This protein binds this small molecule.
Small molecule (SMILES): CC(=O)N[C@H]1[C@H](O[C@H]2[C@H](O)[C@@H](NC(C)=O)CO[C@@H]2CO)O[C@H](CO)[C@@H](O[C@@H]2O[C@H](CO)[C@@H](O)[C@H](O[C@H]3O[C@H](CO)[C@@H](O)[C@H](O)[C@@H]3O)[C@@H]2O)[C@@H]1O

Binding-site contacts:
Ligand atom C7 contacts residue ALA254 of chain 1.C at 4.2 Å (hydrophobic).
Ligand atom C6 contacts residue GLN24 of chain 1.C at 4.2 Å.
Ligand atom O7 contacts residue CYS255 of chain 1.C at 4.1 Å.
Ligand atom C1 contacts residue ASN259 of chain 1.C at 1.5 Å.
Ligand atom O5 contacts residue GLY262 of chain 1.C at 4.0 Å.
Ligand atom C6 contacts residue ASP76 of chain 1.C at 3.4 Å.
Ligand atom C7 contacts residue ASN259 of chain 1.C at 3.0 Å.
Ligand atom O7 contacts residue ASN259 of chain 1.C at 2.8 Å (h-bond).
Ligand atom C6 contacts residue GLN54 of chain 1.C at 4.4 Å.
Ligand atom C5 contacts residue GLY262 of chain 1.C at 4.1 Å.
Ligand atom N2 contacts residue ASN259 of chain 1.C at 2.9 Å (h-bond).
Ligand atom C8 contacts residue LEU253 of chain 1.C at 3.9 Å (hydrophobic).
Ligand atom O6 contacts residue ASP76 of chain 1.C at 2.9 Å (salt-bridge).
Ligand atom C8 contacts residue CYS252 of chain 1.C at 3.3 Å (hydrophobic).
Ligand atom C7 contacts residue LEU253 of chain 1.C at 4.2 Å (hydrophobic).
Ligand atom O4 contacts residue GLN54 of chain 1.C at 3.8 Å.
Ligand atom C8 contacts residue CYS264 of chain 1.C at 3.6 Å (hydrophobic).
Ligand atom C8 contacts residue ALA254 of chain 1.C at 3.5 Å (hydrophobic).
Ligand atom C6 contacts residue ARG98 of chain 1.C at 4.1 Å.
Ligand atom O6 contacts residue GLN78 of chain 1.C at 2.8 Å (h-bond).
Ligand atom C5 contacts residue ASN259 of chain 1.C at 3.8 Å.
Ligand atom C2 contacts residue ASN259 of chain 1.C at 2.5 Å.
Ligand atom C1 contacts residue GLY262 of chain 1.C at 3.7 Å.
Ligand atom C6 contacts residue GLN78 of chain 1.C at 4.0 Å.
Ligand atom O5 contacts residue ASN259 of chain 1.C at 2.4 Å (h-bond).
Ligand atom C8 contacts residue CYS255 of chain 1.C at 3.5 Å (hydrophobic).
Ligand atom C7 contacts residue CYS252 of chain 1.C at 4.3 Å (hydrophobic).
Ligand atom C4 contacts residue ASN259 of chain 1.C at 4.3 Å.
Ligand atom O6 contacts residue GLN24 of chain 1.C at 2.8 Å (h-bond).
Ligand atom O7 contacts residue LEU253 of chain 1.C at 4.2 Å.
Ligand atom O7 contacts residue GLU79 of chain 1.C at 4.2 Å.
Ligand atom C3 contacts residue ASN259 of chain 1.C at 3.9 Å.
Ligand atom O7 contacts residue ALA254 of chain 1.C at 3.9 Å.
Ligand atom O6 contacts residue GLN54 of chain 1.C at 4.0 Å.
Ligand atom O2 contacts residue GLN54 of chain 1.C at 4.2 Å.
Ligand atom C8 contacts residue ASN259 of chain 1.C at 4.2 Å.
Ligand atom C5 contacts residue GLN54 of chain 1.C at 3.9 Å.
Ligand atom C3 contacts residue GLY262 of chain 1.C at 4.5 Å.
Ligand atom C1 contacts residue GLN24 of chain 1.C at 4.2 Å.
Ligand atom C7 contacts residue CYS255 of chain 1.C at 4.0 Å (hydrophobic).

Sequence of chain 1.C:
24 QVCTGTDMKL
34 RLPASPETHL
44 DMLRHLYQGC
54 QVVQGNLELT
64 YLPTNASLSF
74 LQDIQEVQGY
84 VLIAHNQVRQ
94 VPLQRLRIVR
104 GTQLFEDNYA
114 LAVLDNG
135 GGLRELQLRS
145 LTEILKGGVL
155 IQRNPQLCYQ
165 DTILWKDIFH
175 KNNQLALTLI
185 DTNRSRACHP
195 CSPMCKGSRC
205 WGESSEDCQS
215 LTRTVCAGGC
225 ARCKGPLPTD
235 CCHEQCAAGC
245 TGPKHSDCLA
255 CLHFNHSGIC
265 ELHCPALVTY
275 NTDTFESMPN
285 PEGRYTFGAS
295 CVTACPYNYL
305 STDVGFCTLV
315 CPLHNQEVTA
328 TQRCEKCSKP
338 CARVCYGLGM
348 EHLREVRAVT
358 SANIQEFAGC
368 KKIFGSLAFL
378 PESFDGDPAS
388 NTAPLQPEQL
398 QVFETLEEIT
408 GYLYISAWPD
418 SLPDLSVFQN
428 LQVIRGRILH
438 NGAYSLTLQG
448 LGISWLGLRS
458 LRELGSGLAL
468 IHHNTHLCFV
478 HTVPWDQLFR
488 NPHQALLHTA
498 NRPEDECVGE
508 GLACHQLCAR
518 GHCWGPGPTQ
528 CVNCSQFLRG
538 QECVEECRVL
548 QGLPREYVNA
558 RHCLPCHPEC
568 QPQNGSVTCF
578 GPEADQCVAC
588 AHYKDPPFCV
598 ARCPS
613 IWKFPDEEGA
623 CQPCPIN